Sequence of chain 1.C:
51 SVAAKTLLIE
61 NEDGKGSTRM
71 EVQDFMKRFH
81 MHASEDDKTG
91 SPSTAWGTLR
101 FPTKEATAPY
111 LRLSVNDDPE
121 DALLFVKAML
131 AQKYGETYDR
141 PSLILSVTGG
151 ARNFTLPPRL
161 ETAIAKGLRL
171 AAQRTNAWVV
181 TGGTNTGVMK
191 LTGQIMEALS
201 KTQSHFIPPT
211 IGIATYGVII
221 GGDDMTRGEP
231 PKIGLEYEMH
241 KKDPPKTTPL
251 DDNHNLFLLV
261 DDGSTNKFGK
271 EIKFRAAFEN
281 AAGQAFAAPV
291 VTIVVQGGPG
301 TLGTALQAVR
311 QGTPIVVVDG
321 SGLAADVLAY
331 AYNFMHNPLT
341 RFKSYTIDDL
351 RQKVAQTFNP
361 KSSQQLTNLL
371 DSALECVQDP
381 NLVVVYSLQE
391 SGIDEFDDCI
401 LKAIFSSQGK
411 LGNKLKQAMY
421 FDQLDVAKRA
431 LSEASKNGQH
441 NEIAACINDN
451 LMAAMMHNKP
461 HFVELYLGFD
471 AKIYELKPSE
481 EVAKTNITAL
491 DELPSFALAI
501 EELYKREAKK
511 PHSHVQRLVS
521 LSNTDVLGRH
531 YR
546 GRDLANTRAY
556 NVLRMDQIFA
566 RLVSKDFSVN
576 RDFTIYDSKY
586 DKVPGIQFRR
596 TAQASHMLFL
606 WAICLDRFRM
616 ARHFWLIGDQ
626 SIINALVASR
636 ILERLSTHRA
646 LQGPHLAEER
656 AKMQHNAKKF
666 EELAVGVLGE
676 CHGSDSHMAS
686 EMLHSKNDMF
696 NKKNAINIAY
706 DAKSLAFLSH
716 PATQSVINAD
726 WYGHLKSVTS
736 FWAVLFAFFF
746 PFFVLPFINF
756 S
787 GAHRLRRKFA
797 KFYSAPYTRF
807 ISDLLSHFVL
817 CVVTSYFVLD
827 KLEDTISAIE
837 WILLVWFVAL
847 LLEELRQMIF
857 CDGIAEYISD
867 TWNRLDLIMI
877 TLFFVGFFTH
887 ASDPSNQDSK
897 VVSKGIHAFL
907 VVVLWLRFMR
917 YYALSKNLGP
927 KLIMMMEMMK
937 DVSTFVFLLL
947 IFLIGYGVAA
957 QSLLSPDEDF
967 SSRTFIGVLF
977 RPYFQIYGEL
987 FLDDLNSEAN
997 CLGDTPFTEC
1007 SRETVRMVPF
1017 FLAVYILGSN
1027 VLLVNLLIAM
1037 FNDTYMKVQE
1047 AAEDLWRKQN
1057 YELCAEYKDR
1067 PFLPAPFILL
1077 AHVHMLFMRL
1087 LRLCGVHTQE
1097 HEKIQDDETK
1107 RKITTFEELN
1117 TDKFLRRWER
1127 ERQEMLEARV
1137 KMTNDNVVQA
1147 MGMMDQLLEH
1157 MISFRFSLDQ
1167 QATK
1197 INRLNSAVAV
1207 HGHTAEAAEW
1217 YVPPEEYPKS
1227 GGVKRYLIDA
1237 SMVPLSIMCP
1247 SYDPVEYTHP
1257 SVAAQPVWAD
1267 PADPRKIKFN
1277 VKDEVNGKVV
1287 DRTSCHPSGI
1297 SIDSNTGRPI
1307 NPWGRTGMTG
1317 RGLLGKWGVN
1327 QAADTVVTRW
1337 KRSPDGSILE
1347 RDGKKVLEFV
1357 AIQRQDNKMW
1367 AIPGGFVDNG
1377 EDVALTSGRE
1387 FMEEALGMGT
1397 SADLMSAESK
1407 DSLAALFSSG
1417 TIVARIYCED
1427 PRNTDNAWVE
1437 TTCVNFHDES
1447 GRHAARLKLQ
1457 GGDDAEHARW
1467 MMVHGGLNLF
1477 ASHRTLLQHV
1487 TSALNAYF

Binding-site contacts:
Ligand atom C6 contacts residue ILE972 of chain 1.D at 4.1 Å (hydrophobic).
Ligand atom O1 contacts residue PHE1003 of chain 1.C at 2.7 Å (h-bond).
Ligand atom C4 contacts residue PRO1015 of chain 1.C at 3.6 Å (hydrophobic).
Ligand atom C23 contacts residue TYR979 of chain 1.D at 4.1 Å (hydrophobic).
Ligand atom C5 contacts residue PRO1015 of chain 1.C at 3.7 Å (hydrophobic).
Ligand atom C26 contacts residue VAL942 of chain 1.D at 3.5 Å (hydrophobic).
Ligand atom C1 contacts residue CLR1 of chain 1.FA at 4.0 Å.
Ligand atom C3 contacts residue ARG1012 of chain 1.C at 4.0 Å.
Ligand atom C15 contacts residue TYR979 of chain 1.D at 4.2 Å (hydrophobic).
Ligand atom C25 contacts residue TYR979 of chain 1.D at 3.8 Å (hydrophobic).
Ligand atom C24 contacts residue LEU946 of chain 1.D at 4.0 Å (hydrophobic).
Ligand atom C6 contacts residue PRO1015 of chain 1.C at 3.8 Å (hydrophobic).
Ligand atom O1 contacts residue THR1004 of chain 1.C at 4.2 Å.
Ligand atom C16 contacts residue LEU975 of chain 1.D at 4.0 Å (hydrophobic).
Ligand atom C18 contacts residue ALA1019 of chain 1.C at 3.7 Å (hydrophobic).
Ligand atom C19 contacts residue PHE1016 of chain 1.C at 4.0 Å (hydrophobic).
Ligand atom C7 contacts residue PHE976 of chain 1.D at 3.7 Å (hydrophobic).
Ligand atom C7 contacts residue PRO1015 of chain 1.C at 4.0 Å (hydrophobic).
Ligand atom C18 contacts residue PHE1016 of chain 1.C at 3.9 Å (hydrophobic).
Ligand atom C26 contacts residue LEU945 of chain 1.D at 3.8 Å (hydrophobic).
Ligand atom C27 contacts residue VAL942 of chain 1.D at 3.8 Å (hydrophobic).
Ligand atom C27 contacts residue TYR979 of chain 1.D at 3.9 Å (hydrophobic).
Ligand atom C15 contacts residue LEU975 of chain 1.D at 4.1 Å (hydrophobic).
Ligand atom C16 contacts residue TYR979 of chain 1.D at 3.7 Å (hydrophobic).
Ligand atom C4 contacts residue ILE972 of chain 1.D at 4.2 Å (hydrophobic).
Ligand atom C22 contacts residue TYR979 of chain 1.D at 4.2 Å (hydrophobic).
Ligand atom C26 contacts residue LEU946 of chain 1.D at 3.8 Å (hydrophobic).
Ligand atom C19 contacts residue PRO1015 of chain 1.C at 3.8 Å (hydrophobic).
Ligand atom C3 contacts residue ILE972 of chain 1.D at 3.8 Å (hydrophobic).
Ligand atom C2 contacts residue CLR1 of chain 1.FA at 3.8 Å.
Ligand atom C24 contacts residue TYR979 of chain 1.D at 4.1 Å (hydrophobic).
Ligand atom C4 contacts residue ARG1012 of chain 1.C at 3.6 Å.
Ligand atom O1 contacts residue ARG1012 of chain 1.C at 3.0 Å (salt-bridge).
Ligand atom C2 contacts residue ARG1012 of chain 1.C at 4.2 Å.
Ligand atom C17 contacts residue LEU975 of chain 1.D at 4.2 Å (hydrophobic).
Ligand atom C3 contacts residue PHE1003 of chain 1.C at 3.9 Å (hydrophobic).
Ligand atom C19 contacts residue ARG1012 of chain 1.C at 3.4 Å.
Ligand atom C4 contacts residue PHE1003 of chain 1.C at 4.0 Å (hydrophobic).
Ligand atom O1 contacts residue ILE972 of chain 1.D at 4.0 Å.
Ligand atom C6 contacts residue PHE976 of chain 1.D at 3.8 Å (hydrophobic).

This small molecule binds to this protein.
Small molecule (SMILES): CC(C)CCC[C@@H](C)[C@H]1CC[C@H]2[C@@H]3CC=C4C[C@@H](O)CC[C@]4(C)[C@H]3CC[C@]12C

Sequence of chain 1.D:
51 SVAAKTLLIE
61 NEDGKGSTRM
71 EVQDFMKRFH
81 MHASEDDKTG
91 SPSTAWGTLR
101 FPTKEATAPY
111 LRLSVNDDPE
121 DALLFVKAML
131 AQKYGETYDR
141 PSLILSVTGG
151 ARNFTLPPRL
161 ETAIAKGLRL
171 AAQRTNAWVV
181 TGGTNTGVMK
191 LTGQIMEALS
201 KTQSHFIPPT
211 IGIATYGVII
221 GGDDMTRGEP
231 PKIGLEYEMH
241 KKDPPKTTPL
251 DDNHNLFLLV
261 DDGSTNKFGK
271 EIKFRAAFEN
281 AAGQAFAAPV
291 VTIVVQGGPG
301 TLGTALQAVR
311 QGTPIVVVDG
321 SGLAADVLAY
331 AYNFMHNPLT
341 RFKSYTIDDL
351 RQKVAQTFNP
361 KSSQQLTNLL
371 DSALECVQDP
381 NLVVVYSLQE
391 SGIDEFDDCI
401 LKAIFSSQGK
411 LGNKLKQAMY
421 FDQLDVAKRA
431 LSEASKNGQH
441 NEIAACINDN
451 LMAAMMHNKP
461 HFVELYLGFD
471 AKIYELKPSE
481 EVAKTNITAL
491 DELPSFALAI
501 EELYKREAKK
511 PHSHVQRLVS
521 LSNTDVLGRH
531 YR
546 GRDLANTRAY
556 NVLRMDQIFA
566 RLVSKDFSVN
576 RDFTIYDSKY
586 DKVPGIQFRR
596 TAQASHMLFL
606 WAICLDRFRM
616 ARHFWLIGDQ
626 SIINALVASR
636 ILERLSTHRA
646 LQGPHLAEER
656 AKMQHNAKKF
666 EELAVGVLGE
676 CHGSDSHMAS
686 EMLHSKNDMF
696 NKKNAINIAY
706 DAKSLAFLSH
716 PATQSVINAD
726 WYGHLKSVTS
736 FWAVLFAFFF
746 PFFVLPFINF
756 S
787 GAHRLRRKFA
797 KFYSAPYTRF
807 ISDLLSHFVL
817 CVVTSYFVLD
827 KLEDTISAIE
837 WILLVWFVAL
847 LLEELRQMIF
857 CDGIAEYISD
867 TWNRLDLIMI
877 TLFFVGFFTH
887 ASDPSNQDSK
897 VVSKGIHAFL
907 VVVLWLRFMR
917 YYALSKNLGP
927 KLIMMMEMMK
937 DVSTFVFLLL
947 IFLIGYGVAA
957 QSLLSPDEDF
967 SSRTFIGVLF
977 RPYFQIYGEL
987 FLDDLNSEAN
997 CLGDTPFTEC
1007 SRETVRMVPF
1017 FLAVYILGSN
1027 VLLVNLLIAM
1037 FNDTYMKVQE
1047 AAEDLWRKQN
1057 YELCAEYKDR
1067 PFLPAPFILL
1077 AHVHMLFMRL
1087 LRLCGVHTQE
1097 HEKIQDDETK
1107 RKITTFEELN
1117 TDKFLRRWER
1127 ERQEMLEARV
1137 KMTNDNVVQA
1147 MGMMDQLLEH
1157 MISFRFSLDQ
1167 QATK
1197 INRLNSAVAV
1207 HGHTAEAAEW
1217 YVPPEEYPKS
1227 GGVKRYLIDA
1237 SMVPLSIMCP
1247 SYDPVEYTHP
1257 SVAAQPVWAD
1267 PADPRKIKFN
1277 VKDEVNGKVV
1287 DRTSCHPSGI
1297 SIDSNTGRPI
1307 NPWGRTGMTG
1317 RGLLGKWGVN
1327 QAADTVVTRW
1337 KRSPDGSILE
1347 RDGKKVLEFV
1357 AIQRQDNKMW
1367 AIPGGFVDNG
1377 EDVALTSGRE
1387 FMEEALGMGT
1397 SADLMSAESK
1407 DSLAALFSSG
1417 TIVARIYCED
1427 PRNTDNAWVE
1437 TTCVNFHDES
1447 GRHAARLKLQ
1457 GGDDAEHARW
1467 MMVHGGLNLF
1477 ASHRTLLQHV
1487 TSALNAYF